The small molecule below binds the protein below.
Small molecule (SMILES): Cc1cc(CCCOc2c(C)cc(-c3noc(C(F)(F)F)n3)cc2C)on1

Sequence of chain 28.A:
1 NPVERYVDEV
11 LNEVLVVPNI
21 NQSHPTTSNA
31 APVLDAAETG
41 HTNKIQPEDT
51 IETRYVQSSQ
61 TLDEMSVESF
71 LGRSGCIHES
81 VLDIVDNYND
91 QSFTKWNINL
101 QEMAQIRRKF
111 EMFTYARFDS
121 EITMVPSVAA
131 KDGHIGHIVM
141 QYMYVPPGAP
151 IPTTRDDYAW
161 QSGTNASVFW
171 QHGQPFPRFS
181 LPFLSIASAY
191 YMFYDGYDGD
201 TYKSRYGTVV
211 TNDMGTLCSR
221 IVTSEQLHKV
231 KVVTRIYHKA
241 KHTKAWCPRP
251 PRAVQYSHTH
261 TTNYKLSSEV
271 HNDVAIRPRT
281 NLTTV

Binding-site contacts:
Ligand atom C3A contacts residue PHE179 of chain 28.A at 3.1 Å (hydrophobic).
Ligand atom F1 contacts residue TYR144 of chain 28.A at 3.3 Å.
Ligand atom O1 contacts residue MET214 of chain 28.A at 3.5 Å (h-bond).
Ligand atom CM6 contacts residue LEU181 of chain 28.A at 3.5 Å (hydrophobic).
Ligand atom C6B contacts residue LEU181 of chain 28.A at 3.3 Å (hydrophobic).
Ligand atom CM2 contacts residue ILE77 of chain 28.A at 3.1 Å (hydrophobic).
Ligand atom F3 contacts residue PHE179 of chain 28.A at 3.0 Å.
Ligand atom F2 contacts residue TYR144 of chain 28.A at 3.0 Å.
Ligand atom F2 contacts residue TYR142 of chain 28.A at 2.8 Å.
Ligand atom C3A contacts residue LEU217 of chain 28.A at 3.6 Å (hydrophobic).
Ligand atom N1A contacts residue LEU217 of chain 28.A at 3.3 Å.
Ligand atom C4 contacts residue LEU100 of chain 28.A at 3.7 Å (hydrophobic).
Ligand atom O1A contacts residue MET124 of chain 28.A at 3.2 Å.
Ligand atom CM3 contacts residue ASN212 of chain 28.A at 3.5 Å.
Ligand atom O1A contacts residue PHE179 of chain 28.A at 3.3 Å.
Ligand atom N2 contacts residue MET214 of chain 28.A at 3.8 Å.
Ligand atom CM6 contacts residue LEU184 of chain 28.A at 3.4 Å (hydrophobic).
Ligand atom C2B contacts residue ILE98 of chain 28.A at 3.7 Å (hydrophobic).
Ligand atom C4 contacts residue TYR190 of chain 28.A at 3.6 Å (hydrophobic).
Ligand atom F1 contacts residue ALA166 of chain 28.A at 3.6 Å.
Ligand atom O1A contacts residue LEU217 of chain 28.A at 3.0 Å.
Ligand atom F3 contacts residue TYR142 of chain 28.A at 3.8 Å.
Ligand atom N1A contacts residue MET124 of chain 28.A at 3.5 Å.
Ligand atom C6B contacts residue ILE98 of chain 28.A at 3.7 Å (hydrophobic).
Ligand atom C4B contacts residue ILE98 of chain 28.A at 3.8 Å (hydrophobic).
Ligand atom C5B contacts residue LEU181 of chain 28.A at 3.5 Å (hydrophobic).
Ligand atom N3A contacts residue TYR144 of chain 28.A at 3.5 Å.
Ligand atom CM4 contacts residue TYR144 of chain 28.A at 3.9 Å (hydrophobic).
Ligand atom C5B contacts residue ILE98 of chain 28.A at 3.5 Å (hydrophobic).
Ligand atom F2 contacts residue MET143 of chain 28.A at 3.3 Å.
Ligand atom F3 contacts residue VAL168 of chain 28.A at 3.0 Å.
Ligand atom C2A contacts residue PHE179 of chain 28.A at 3.6 Å (hydrophobic).
Ligand atom C1B contacts residue ILE98 of chain 28.A at 3.4 Å (hydrophobic).
Ligand atom CM2 contacts residue ILE122 of chain 28.A at 3.8 Å (hydrophobic).
Ligand atom N3A contacts residue PHE179 of chain 28.A at 3.4 Å.
Ligand atom O1B contacts residue ILE98 of chain 28.A at 3.3 Å.
Ligand atom F2 contacts residue ALA166 of chain 28.A at 3.5 Å.
Ligand atom N1A contacts residue PHE179 of chain 28.A at 3.6 Å.
Ligand atom CM4 contacts residue PHE179 of chain 28.A at 3.5 Å (hydrophobic).
Ligand atom F1 contacts residue PHE179 of chain 28.A at 3.8 Å.